Binding-site contacts:
Ligand atom N8 contacts residue MG1 of chain 1.B at 2.2 Å.
Ligand atom C6 contacts residue MET40 of chain 1.A at 3.8 Å (hydrophobic).
Ligand atom N17 contacts residue D1D1 of chain 1.F at 3.8 Å.
Ligand atom C9 contacts residue ASN170 of chain 1.A at 3.6 Å.
Ligand atom C7 contacts residue MET40 of chain 1.A at 3.9 Å (hydrophobic).
Ligand atom C1 contacts residue PRO174 of chain 1.A at 3.9 Å (hydrophobic).
Ligand atom C15 contacts residue VAL173 of chain 1.A at 3.7 Å (hydrophobic).
Ligand atom C13 contacts residue TRP38 of chain 1.A at 3.8 Å (hydrophobic).
Ligand atom N8 contacts residue ASN170 of chain 1.A at 2.9 Å (h-bond).
Ligand atom N10 contacts residue ASP141 of chain 1.A at 3.9 Å.
Ligand atom O12 contacts residue TRP143 of chain 1.A at 3.6 Å.
Ligand atom C4 contacts residue GLU199 of chain 1.A at 3.2 Å.
Ligand atom O5 contacts residue ASN170 of chain 1.A at 2.8 Å (h-bond).
Ligand atom C11 contacts residue HIS142 of chain 1.A at 3.8 Å.
Ligand atom C4 contacts residue MET40 of chain 1.A at 3.9 Å (hydrophobic).
Ligand atom C9 contacts residue MG1 of chain 1.B at 3.2 Å.
Ligand atom C9 contacts residue HIS142 of chain 1.A at 3.6 Å.
Ligand atom N10 contacts residue HIS142 of chain 1.A at 2.9 Å (h-bond).
Ligand atom O5 contacts residue MET40 of chain 1.A at 3.9 Å.
Ligand atom N8 contacts residue ASP141 of chain 1.A at 3.0 Å (salt-bridge).
Ligand atom C4 contacts residue ASN170 of chain 1.A at 3.2 Å.
Ligand atom O5 contacts residue MG1 of chain 1.B at 2.1 Å.
Ligand atom C16 contacts residue D1D1 of chain 1.F at 3.7 Å.
Ligand atom C3 contacts residue ASN170 of chain 1.A at 3.6 Å.
Ligand atom C14 contacts residue LEU198 of chain 1.A at 3.9 Å (hydrophobic).
Ligand atom O5 contacts residue ASP169 of chain 1.A at 3.3 Å (salt-bridge).
Ligand atom O5 contacts residue GLU199 of chain 1.A at 2.5 Å (salt-bridge).
Ligand atom C4 contacts residue MG1 of chain 1.B at 2.9 Å.
Ligand atom C2 contacts residue PRO174 of chain 1.A at 3.8 Å (hydrophobic).
Ligand atom C7 contacts residue ASN170 of chain 1.A at 3.2 Å.
Ligand atom C3 contacts residue GLU199 of chain 1.A at 3.3 Å.
Ligand atom C9 contacts residue ASP141 of chain 1.A at 3.1 Å.
Ligand atom C11 contacts residue MET40 of chain 1.A at 3.7 Å (hydrophobic).
Ligand atom C7 contacts residue MG1 of chain 1.B at 3.0 Å.
Ligand atom C9 contacts residue SAH1 of chain 1.E at 3.6 Å.
Ligand atom O12 contacts residue HIS142 of chain 1.A at 3.7 Å.
Ligand atom C18 contacts residue TRP38 of chain 1.A at 3.7 Å (hydrophobic).
Ligand atom C19 contacts residue TRP38 of chain 1.A at 3.8 Å (hydrophobic).
Ligand atom N10 contacts residue SAH1 of chain 1.E at 3.5 Å.
Ligand atom C14 contacts residue PRO174 of chain 1.A at 3.8 Å (hydrophobic).

Sequence of chain 1.A:
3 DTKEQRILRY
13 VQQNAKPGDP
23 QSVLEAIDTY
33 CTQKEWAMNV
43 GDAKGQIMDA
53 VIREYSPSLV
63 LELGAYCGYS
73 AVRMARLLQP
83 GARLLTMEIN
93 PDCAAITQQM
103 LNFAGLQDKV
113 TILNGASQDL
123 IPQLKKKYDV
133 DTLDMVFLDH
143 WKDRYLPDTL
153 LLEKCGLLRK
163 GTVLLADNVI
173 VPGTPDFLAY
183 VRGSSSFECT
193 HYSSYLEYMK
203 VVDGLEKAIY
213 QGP

The protein below binds the small molecule below.
Small molecule (SMILES): Cc1ncccc1-c1cc(O)c2nc[nH]c(=O)c2c1